Sequence of chain 1.B:
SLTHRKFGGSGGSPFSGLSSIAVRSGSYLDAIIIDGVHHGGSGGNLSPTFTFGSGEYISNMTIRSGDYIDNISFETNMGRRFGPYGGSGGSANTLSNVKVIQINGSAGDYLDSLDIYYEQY

Binding-site contacts:
Ligand atom C6 contacts residue ASP68 of chain 1.B at 3.8 Å.
Ligand atom O4 contacts residue ASP71 of chain 1.B at 2.6 Å (salt-bridge).
Ligand atom C6 contacts residue TYR69 of chain 1.B at 3.8 Å (hydrophobic).
Ligand atom C3 contacts residue GLY91 of chain 1.B at 3.9 Å.
Ligand atom C4 contacts residue GLY91 of chain 1.B at 3.6 Å.
Ligand atom O5 contacts residue TYR69 of chain 1.B at 4.4 Å.
Ligand atom O4 contacts residue GLY91 of chain 1.B at 3.6 Å.
Ligand atom O6 contacts residue TYR69 of chain 1.B at 3.7 Å.
Ligand atom O4 contacts residue ASP68 of chain 1.B at 4.3 Å.
Ligand atom O4 contacts residue GLY90 of chain 1.B at 3.6 Å.
Ligand atom C6 contacts residue ASP68 of chain 1.B at 4.5 Å.
Ligand atom O4 contacts residue TYR29 of chain 1.B at 3.7 Å.
Ligand atom O6 contacts residue ASP68 of chain 1.B at 3.0 Å (salt-bridge).
Ligand atom C3 contacts residue ASP68 of chain 1.B at 3.9 Å.
Ligand atom O3 contacts residue GLY90 of chain 1.B at 4.0 Å.
Ligand atom C2 contacts residue ASP68 of chain 1.B at 4.0 Å.
Ligand atom C5 contacts residue ASP68 of chain 1.B at 4.0 Å.
Ligand atom C5 contacts residue ASP71 of chain 1.B at 4.0 Å.
Ligand atom C4 contacts residue ASP68 of chain 1.B at 3.5 Å.
Ligand atom O5 contacts residue ASP68 of chain 1.B at 4.2 Å.
Ligand atom O5 contacts residue ASP68 of chain 1.B at 3.0 Å (salt-bridge).
Ligand atom C6 contacts residue TYR29 of chain 1.B at 3.5 Å (hydrophobic).
Ligand atom O6 contacts residue TYR69 of chain 1.B at 2.9 Å (h-bond).
Ligand atom O6 contacts residue ASP71 of chain 1.B at 2.7 Å (salt-bridge).
Ligand atom C4 contacts residue ASP71 of chain 1.B at 3.4 Å.
Ligand atom C5 contacts residue GLY67 of chain 1.B at 4.5 Å.
Ligand atom C6 contacts residue TYR29 of chain 1.B at 3.7 Å (hydrophobic).
Ligand atom C5 contacts residue TYR29 of chain 1.B at 4.2 Å (hydrophobic).
Ligand atom O5 contacts residue GLY67 of chain 1.B at 3.8 Å.
Ligand atom C1 contacts residue ASP68 of chain 1.B at 4.0 Å.
Ligand atom O3 contacts residue ASP68 of chain 1.B at 3.7 Å.
Ligand atom C6 contacts residue TYR69 of chain 1.B at 3.5 Å (hydrophobic).
Ligand atom O6 contacts residue TYR29 of chain 1.B at 3.0 Å (h-bond).
Ligand atom C6 contacts residue ASP71 of chain 1.B at 3.5 Å.
Ligand atom C6 contacts residue GLY67 of chain 1.B at 4.3 Å.
Ligand atom O6 contacts residue SER66 of chain 1.B at 4.1 Å.
Ligand atom O6 contacts residue GLY67 of chain 1.B at 3.1 Å (h-bond).
Ligand atom O3 contacts residue GLY91 of chain 1.B at 3.0 Å (h-bond).
Ligand atom C4 contacts residue GLY90 of chain 1.B at 4.4 Å.
Ligand atom C5 contacts residue ASP68 of chain 1.B at 4.2 Å.

This small molecule binds to this protein.
Small molecule (SMILES): OC[C@H]1O[C@H](O[C@H]2[C@H](O)[C@@H](O)[C@H](O)O[C@@H]2CO)[C@H](O)[C@@H](O)[C@@H]1O